Sequence of chain 1.A:
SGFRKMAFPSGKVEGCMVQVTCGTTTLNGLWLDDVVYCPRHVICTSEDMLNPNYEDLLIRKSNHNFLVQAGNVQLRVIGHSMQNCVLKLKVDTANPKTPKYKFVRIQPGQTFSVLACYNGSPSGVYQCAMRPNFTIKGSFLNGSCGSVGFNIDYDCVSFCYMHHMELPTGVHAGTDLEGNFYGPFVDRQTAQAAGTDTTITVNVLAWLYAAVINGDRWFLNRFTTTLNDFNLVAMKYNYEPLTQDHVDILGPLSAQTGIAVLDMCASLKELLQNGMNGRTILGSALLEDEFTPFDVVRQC

A protein and the small-molecule ligand that binds it are described below.
Small molecule (SMILES): O=C1N[C@]2(CCOc3ccc(Cl)cc32)C(=O)N1c1cncc2ccccc12

Sequence of chain 1.B:
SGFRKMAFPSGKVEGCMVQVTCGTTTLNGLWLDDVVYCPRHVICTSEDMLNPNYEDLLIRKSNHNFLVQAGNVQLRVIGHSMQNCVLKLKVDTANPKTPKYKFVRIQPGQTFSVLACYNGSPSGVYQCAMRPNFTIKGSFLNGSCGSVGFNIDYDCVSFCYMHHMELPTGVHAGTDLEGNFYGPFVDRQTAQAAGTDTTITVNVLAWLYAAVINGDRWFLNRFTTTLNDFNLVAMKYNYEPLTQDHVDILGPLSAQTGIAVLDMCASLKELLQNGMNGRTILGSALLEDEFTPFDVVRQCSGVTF

Binding-site contacts:
Ligand atom O2 contacts residue GLU166 of chain 1.A at 2.9 Å (salt-bridge).
Ligand atom C1 contacts residue MET165 of chain 1.A at 3.5 Å (hydrophobic).
Ligand atom C19 contacts residue MET165 of chain 1.A at 3.4 Å (hydrophobic).
Ligand atom C10 contacts residue CYS145 of chain 1.A at 3.7 Å (hydrophobic).
Ligand atom C1 contacts residue MET49 of chain 1.A at 3.7 Å (hydrophobic).
Ligand atom CL contacts residue HIS164 of chain 1.A at 3.5 Å.
Ligand atom O1 contacts residue ASN142 of chain 1.A at 3.8 Å.
Ligand atom O2 contacts residue DMS1 of chain 1.G at 3.7 Å.
Ligand atom O1 contacts residue CYS145 of chain 1.A at 3.1 Å (h-bond).
Ligand atom C4 contacts residue GLN189 of chain 1.A at 3.5 Å.
Ligand atom C contacts residue MET165 of chain 1.A at 3.4 Å (hydrophobic).
Ligand atom C12 contacts residue LEU141 of chain 1.A at 3.8 Å (hydrophobic).
Ligand atom C11 contacts residue PHE140 of chain 1.A at 3.5 Å (hydrophobic).
Ligand atom CL contacts residue ASP187 of chain 1.A at 3.5 Å.
Ligand atom C13 contacts residue ASN142 of chain 1.A at 3.6 Å.
Ligand atom C11 contacts residue LEU141 of chain 1.A at 3.7 Å (hydrophobic).
Ligand atom C1 contacts residue ARG188 of chain 1.A at 3.6 Å.
Ligand atom N2 contacts residue SER144 of chain 1.A at 3.5 Å (h-bond).
Ligand atom C12 contacts residue GLU166 of chain 1.A at 3.8 Å.
Ligand atom C2 contacts residue MET165 of chain 1.A at 3.7 Å (hydrophobic).
Ligand atom C2 contacts residue DMS1 of chain 1.E at 3.8 Å.
Ligand atom C16 contacts residue DMS1 of chain 1.G at 3.7 Å.
Ligand atom C7 contacts residue CYS145 of chain 1.A at 3.6 Å (hydrophobic).
Ligand atom C11 contacts residue HIS163 of chain 1.A at 3.7 Å.
Ligand atom C10 contacts residue HIS163 of chain 1.A at 3.3 Å.
Ligand atom N2 contacts residue HIS163 of chain 1.A at 2.6 Å (h-bond).
Ligand atom C15 contacts residue DMS1 of chain 1.G at 3.8 Å.
Ligand atom C13 contacts residue LEU141 of chain 1.A at 3.6 Å (hydrophobic).
Ligand atom C19 contacts residue HIS164 of chain 1.A at 3.3 Å.
Ligand atom CL contacts residue HIS41 of chain 1.A at 3.3 Å.
Ligand atom C2 contacts residue ARG188 of chain 1.A at 3.6 Å.
Ligand atom C13 contacts residue GLU166 of chain 1.A at 3.4 Å.
Ligand atom C contacts residue MET49 of chain 1.A at 3.8 Å (hydrophobic).
Ligand atom O contacts residue GLN189 of chain 1.A at 3.4 Å.
Ligand atom CL contacts residue MET165 of chain 1.A at 3.7 Å.
Ligand atom C14 contacts residue ASN142 of chain 1.A at 3.8 Å.
Ligand atom C10 contacts residue GLU166 of chain 1.A at 3.8 Å.
Ligand atom C13 contacts residue PHE140 of chain 1.A at 3.5 Å (hydrophobic).
Ligand atom O2 contacts residue MET165 of chain 1.A at 3.5 Å.
Ligand atom C11 contacts residue GLU166 of chain 1.A at 3.6 Å.